Sequence of chain 1.F:
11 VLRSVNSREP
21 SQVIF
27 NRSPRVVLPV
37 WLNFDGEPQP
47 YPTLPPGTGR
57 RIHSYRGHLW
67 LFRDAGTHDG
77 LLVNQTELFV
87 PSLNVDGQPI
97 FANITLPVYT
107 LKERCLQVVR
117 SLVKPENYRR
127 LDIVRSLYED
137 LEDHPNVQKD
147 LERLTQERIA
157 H

Binding-site contacts:
Ligand atom C10 contacts residue TRP37 of chain 1.F at 3.7 Å (hydrophobic).
Ligand atom C4 contacts residue HIS64 of chain 1.F at 3.5 Å.
Ligand atom C1 contacts residue TYR47 of chain 1.F at 3.3 Å (hydrophobic).
Ligand atom C15 contacts residue TYR61 of chain 1.F at 3.7 Å (hydrophobic).
Ligand atom C26 contacts residue PRO48 of chain 1.F at 3.1 Å (hydrophobic).
Ligand atom C5 contacts residue TYR47 of chain 1.F at 3.3 Å (hydrophobic).
Ligand atom C13 contacts residue TYR61 of chain 1.F at 3.7 Å (hydrophobic).
Ligand atom O2 contacts residue TYR61 of chain 1.F at 3.7 Å.
Ligand atom C3 contacts residue HIS64 of chain 1.F at 3.6 Å.
Ligand atom C25 contacts residue ARG56 of chain 1.F at 3.7 Å.
Ligand atom C2 contacts residue TYR47 of chain 1.F at 3.7 Å (hydrophobic).
Ligand atom C12 contacts residue TYR61 of chain 1.F at 3.5 Å (hydrophobic).
Ligand atom C4 contacts residue TRP37 of chain 1.F at 3.7 Å (hydrophobic).
Ligand atom C18 contacts residue TYR47 of chain 1.F at 3.6 Å (hydrophobic).
Ligand atom C22 contacts residue ILE58 of chain 1.F at 3.6 Å (hydrophobic).
Ligand atom O4 contacts residue TYR61 of chain 1.F at 3.6 Å.
Ligand atom F1 contacts residue TYR61 of chain 1.F at 3.3 Å.
Ligand atom C13 contacts residue ARG18 of chain 1.F at 3.8 Å.
Ligand atom N4 contacts residue PRO48 of chain 1.F at 3.8 Å.
Ligand atom C23 contacts residue TYR47 of chain 1.F at 3.7 Å (hydrophobic).
Ligand atom C6 contacts residue TYR61 of chain 1.F at 3.4 Å (hydrophobic).
Ligand atom C3 contacts residue TRP37 of chain 1.F at 3.6 Å (hydrophobic).
Ligand atom C24 contacts residue PRO48 of chain 1.F at 3.7 Å (hydrophobic).
Ligand atom C2 contacts residue HIS59 of chain 1.F at 3.4 Å.
Ligand atom S1 contacts residue PRO48 of chain 1.F at 3.7 Å.
Ligand atom O4 contacts residue HIS64 of chain 1.F at 3.7 Å.
Ligand atom C24 contacts residue ILE58 of chain 1.F at 3.8 Å (hydrophobic).
Ligand atom O2 contacts residue SER60 of chain 1.F at 2.7 Å (h-bond).
Ligand atom N1 contacts residue HIS59 of chain 1.F at 3.2 Å (h-bond).
Ligand atom N3 contacts residue TYR61 of chain 1.F at 3.5 Å.
Ligand atom C26 contacts residue ARG56 of chain 1.F at 3.2 Å.
Ligand atom N4 contacts residue ARG56 of chain 1.F at 2.5 Å (salt-bridge).
Ligand atom O2 contacts residue HIS64 of chain 1.F at 2.9 Å (h-bond).
Ligand atom C25 contacts residue PRO48 of chain 1.F at 3.8 Å (hydrophobic).
Ligand atom C22 contacts residue TYR47 of chain 1.F at 3.7 Å (hydrophobic).
Ligand atom O5 contacts residue HIS59 of chain 1.F at 3.4 Å (h-bond).
Ligand atom C5 contacts residue TRP66 of chain 1.F at 3.6 Å (hydrophobic).
Ligand atom O3 contacts residue TYR61 of chain 1.F at 3.4 Å.
Ligand atom N2 contacts residue TYR61 of chain 1.F at 3.6 Å.
Ligand atom O1 contacts residue TYR47 of chain 1.F at 2.7 Å (h-bond).

The small molecule below binds the protein below.
Small molecule (SMILES): CNC(=O)C[C@H](NC(=O)[C@@H]1C[C@@H](O)CN1C(=O)[C@@H](NC(=O)C1(F)CC1)C(C)(C)C)c1ccc(-c2scnc2C)cc1